Sequence of chain 1.A:
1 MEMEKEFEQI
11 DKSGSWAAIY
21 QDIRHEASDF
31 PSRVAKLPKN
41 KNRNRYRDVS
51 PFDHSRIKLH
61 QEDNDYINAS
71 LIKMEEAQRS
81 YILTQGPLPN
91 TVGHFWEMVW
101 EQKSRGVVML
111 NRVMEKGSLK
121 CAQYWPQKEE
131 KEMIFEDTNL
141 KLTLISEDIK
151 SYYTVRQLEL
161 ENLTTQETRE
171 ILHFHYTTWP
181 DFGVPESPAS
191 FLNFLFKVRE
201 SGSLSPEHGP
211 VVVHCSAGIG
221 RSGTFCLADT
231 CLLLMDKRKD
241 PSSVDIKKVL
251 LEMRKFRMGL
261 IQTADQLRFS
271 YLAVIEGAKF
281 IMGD

Binding-site contacts:
Ligand atom C1 contacts residue GLN157 of chain 1.A at 4.2 Å.
Ligand atom N1 contacts residue ARG105 of chain 1.A at 4.4 Å.
Ligand atom C3 contacts residue GLN157 of chain 1.A at 4.2 Å.
Ligand atom C4 contacts residue GLN157 of chain 1.A at 4.3 Å.
Ligand atom N1 contacts residue LEU172 of chain 1.A at 4.2 Å.
Ligand atom O1 contacts residue VAL155 of chain 1.A at 4.2 Å.
Ligand atom N2 contacts residue LEU172 of chain 1.A at 4.1 Å.
Ligand atom C7 contacts residue GLU147 of chain 1.A at 4.2 Å.
Ligand atom C8 contacts residue LEU172 of chain 1.A at 4.3 Å (hydrophobic).
Ligand atom C5 contacts residue LEU172 of chain 1.A at 3.1 Å (hydrophobic).
Ligand atom C4 contacts residue VAL155 of chain 1.A at 3.9 Å (hydrophobic).
Ligand atom C4 contacts residue LEU172 of chain 1.A at 3.7 Å (hydrophobic).
Ligand atom C7 contacts residue VAL155 of chain 1.A at 3.6 Å (hydrophobic).
Ligand atom C7 contacts residue GLN157 of chain 1.A at 3.3 Å.
Ligand atom O1 contacts residue GLN157 of chain 1.A at 4.5 Å.
Ligand atom N2 contacts residue ARG105 of chain 1.A at 4.1 Å.
Ligand atom C7 contacts residue ARG156 of chain 1.A at 3.6 Å.
Ligand atom O2 contacts residue GLU170 of chain 1.A at 4.1 Å.
Ligand atom C9 contacts residue LEU172 of chain 1.A at 3.6 Å (hydrophobic).
Ligand atom C9 contacts residue ARG105 of chain 1.A at 4.0 Å.
Ligand atom O2 contacts residue ARG105 of chain 1.A at 3.2 Å (salt-bridge).
Ligand atom C8 contacts residue GLU170 of chain 1.A at 4.5 Å.
Ligand atom C7 contacts residue ASP148 of chain 1.A at 4.4 Å.
Ligand atom O1 contacts residue ASP148 of chain 1.A at 4.3 Å.
Ligand atom N2 contacts residue SER201 of chain 1.A at 3.6 Å.
Ligand atom N1 contacts residue GLU170 of chain 1.A at 4.0 Å.
Ligand atom C6 contacts residue LEU172 of chain 1.A at 4.0 Å (hydrophobic).
Ligand atom C7 contacts residue SER146 of chain 1.A at 3.5 Å.
Ligand atom C2 contacts residue GLN157 of chain 1.A at 4.0 Å.
Ligand atom C8 contacts residue ARG105 of chain 1.A at 3.6 Å.

This small molecule binds to this protein.
Small molecule (SMILES): COc1ccc(NC(=O)CN)cc1